Binding-site contacts:
Ligand atom C1 contacts residue ASN171 of chain 1.E at 1.4 Å.
Ligand atom C5 contacts residue ASN171 of chain 1.E at 3.6 Å.
Ligand atom N2 contacts residue ASN171 of chain 1.E at 3.1 Å (h-bond).
Ligand atom C4 contacts residue ASN171 of chain 1.E at 4.3 Å.
Ligand atom N2 contacts residue THR244 of chain 1.E at 3.7 Å.
Ligand atom C7 contacts residue ASN171 of chain 1.E at 3.9 Å.
Ligand atom C2 contacts residue ASN171 of chain 1.E at 2.7 Å.
Ligand atom O7 contacts residue THR244 of chain 1.E at 4.3 Å.
Ligand atom O5 contacts residue ASN171 of chain 1.E at 2.4 Å (h-bond).
Ligand atom C3 contacts residue ASN171 of chain 1.E at 3.9 Å.
Ligand atom C7 contacts residue THR244 of chain 1.E at 4.1 Å.
Ligand atom O7 contacts residue ASN171 of chain 1.E at 3.8 Å.
Ligand atom C1 contacts residue THR244 of chain 1.E at 4.1 Å.

Sequence of chain 1.E:
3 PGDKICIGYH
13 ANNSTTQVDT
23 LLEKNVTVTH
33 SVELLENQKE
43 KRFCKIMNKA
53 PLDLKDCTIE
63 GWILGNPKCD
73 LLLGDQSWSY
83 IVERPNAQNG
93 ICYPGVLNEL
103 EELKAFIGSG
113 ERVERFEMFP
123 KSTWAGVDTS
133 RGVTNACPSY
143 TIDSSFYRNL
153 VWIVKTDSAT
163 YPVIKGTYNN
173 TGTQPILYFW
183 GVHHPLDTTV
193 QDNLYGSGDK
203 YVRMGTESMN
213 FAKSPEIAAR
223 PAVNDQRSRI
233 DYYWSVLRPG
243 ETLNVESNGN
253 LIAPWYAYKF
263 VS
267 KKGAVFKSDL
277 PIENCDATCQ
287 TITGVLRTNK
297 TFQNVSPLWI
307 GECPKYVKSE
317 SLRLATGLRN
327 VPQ

A small-molecule ligand and the protein it binds are described below.
Small molecule (SMILES): CC(=O)N[C@@H]1[C@@H](O)[C@H](O)[C@@H](CO)O[C@H]1O